Binding-site contacts:
Ligand atom C18 contacts residue GLN93 of chain 1.A at 4.0 Å.
Ligand atom N22 contacts residue ASP153 of chain 1.A at 3.0 Å (salt-bridge).
Ligand atom N3 contacts residue PHE90 of chain 1.A at 3.6 Å.
Ligand atom O21 contacts residue ASP153 of chain 1.A at 3.8 Å.
Ligand atom C14 contacts residue ILE18 of chain 1.A at 3.7 Å (hydrophobic).
Ligand atom N2 contacts residue VAL72 of chain 1.A at 3.6 Å.
Ligand atom O21 contacts residue PHE88 of chain 1.A at 4.0 Å.
Ligand atom S1 contacts residue LEU142 of chain 1.A at 3.8 Å.
Ligand atom N2 contacts residue PHE88 of chain 1.A at 3.8 Å.
Ligand atom N2 contacts residue GLU89 of chain 1.A at 2.7 Å (salt-bridge).
Ligand atom C19 contacts residue GLN93 of chain 1.A at 3.7 Å.
Ligand atom N1 contacts residue PHE90 of chain 1.A at 3.9 Å.
Ligand atom C13 contacts residue LEU142 of chain 1.A at 3.4 Å (hydrophobic).
Ligand atom N2 contacts residue ALA39 of chain 1.A at 3.2 Å.
Ligand atom C14 contacts residue LEU142 of chain 1.A at 3.9 Å (hydrophobic).
Ligand atom N3 contacts residue LEU91 of chain 1.A at 3.0 Å (h-bond).
Ligand atom C20 contacts residue HIS92 of chain 1.A at 3.4 Å.
Ligand atom C13 contacts residue GLU89 of chain 1.A at 3.7 Å.
Ligand atom C20 contacts residue LEU91 of chain 1.A at 3.3 Å (hydrophobic).
Ligand atom N3 contacts residue ILE18 of chain 1.A at 3.7 Å.
Ligand atom C15 contacts residue LEU91 of chain 1.A at 3.5 Å (hydrophobic).
Ligand atom C12 contacts residue LEU142 of chain 1.A at 3.3 Å (hydrophobic).
Ligand atom C15 contacts residue ILE18 of chain 1.A at 3.9 Å (hydrophobic).
Ligand atom N1 contacts residue LEU142 of chain 1.A at 3.8 Å.
Ligand atom C1 contacts residue LEU142 of chain 1.A at 3.7 Å (hydrophobic).
Ligand atom N1 contacts residue LEU91 of chain 1.A at 3.1 Å (h-bond).
Ligand atom C20 contacts residue PHE90 of chain 1.A at 3.7 Å (hydrophobic).
Ligand atom C17 contacts residue ASP94 of chain 1.A at 3.2 Å.
Ligand atom S1 contacts residue ILE18 of chain 1.A at 3.7 Å.
Ligand atom O21 contacts residue ALA152 of chain 1.A at 4.0 Å.
Ligand atom C12 contacts residue ALA39 of chain 1.A at 3.8 Å (hydrophobic).
Ligand atom C14 contacts residue LEU91 of chain 1.A at 3.8 Å (hydrophobic).
Ligand atom N1 contacts residue ALA39 of chain 1.A at 3.8 Å.
Ligand atom C20 contacts residue GLN93 of chain 1.A at 3.9 Å.
Ligand atom C18 contacts residue ASP94 of chain 1.A at 3.6 Å.
Ligand atom N1 contacts residue GLU89 of chain 1.A at 4.0 Å.
Ligand atom C1 contacts residue ASP153 of chain 1.A at 3.9 Å.
Ligand atom C19 contacts residue HIS92 of chain 1.A at 3.3 Å.
Ligand atom C13 contacts residue ALA39 of chain 1.A at 3.3 Å (hydrophobic).
Ligand atom N2 contacts residue LEU142 of chain 1.A at 3.8 Å.

Sequence of chain 1.A:
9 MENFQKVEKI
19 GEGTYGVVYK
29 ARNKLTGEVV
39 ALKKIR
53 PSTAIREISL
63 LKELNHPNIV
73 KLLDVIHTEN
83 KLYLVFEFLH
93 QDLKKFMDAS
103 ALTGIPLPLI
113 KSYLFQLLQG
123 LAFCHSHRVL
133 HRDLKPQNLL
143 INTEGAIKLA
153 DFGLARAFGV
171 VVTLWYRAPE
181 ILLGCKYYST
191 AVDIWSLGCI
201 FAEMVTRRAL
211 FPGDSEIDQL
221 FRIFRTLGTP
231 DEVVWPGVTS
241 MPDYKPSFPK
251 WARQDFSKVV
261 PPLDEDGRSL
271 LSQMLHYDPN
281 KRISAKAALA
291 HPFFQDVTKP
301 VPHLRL

This small molecule binds to this protein.
Small molecule (SMILES): NC(=O)c1sc(Nc2ccccc2)nc1N